A small-molecule ligand and the protein it binds are described below.
Small molecule (SMILES): N[C@@H](CC(=O)O)C(=O)O

Sequence of chain 1.C:
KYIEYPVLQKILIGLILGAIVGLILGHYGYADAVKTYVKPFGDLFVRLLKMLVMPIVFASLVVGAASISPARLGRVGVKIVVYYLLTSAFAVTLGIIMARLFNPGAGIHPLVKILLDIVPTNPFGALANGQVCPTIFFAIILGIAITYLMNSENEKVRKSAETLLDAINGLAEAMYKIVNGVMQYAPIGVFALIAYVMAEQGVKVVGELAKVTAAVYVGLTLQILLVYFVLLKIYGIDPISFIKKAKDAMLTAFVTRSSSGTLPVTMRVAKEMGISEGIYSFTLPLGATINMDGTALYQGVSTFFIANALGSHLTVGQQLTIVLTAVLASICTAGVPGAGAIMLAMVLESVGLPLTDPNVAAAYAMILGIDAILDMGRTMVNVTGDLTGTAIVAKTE

Binding-site contacts:
Ligand atom N contacts residue VAL355 of chain 1.C at 2.3 Å (h-bond).
Ligand atom OXT contacts residue SER277 of chain 1.C at 3.0 Å.
Ligand atom CB contacts residue THR314 of chain 1.C at 3.6 Å.
Ligand atom OD1 contacts residue ARG397 of chain 1.C at 3.4 Å (salt-bridge).
Ligand atom CG contacts residue GLY359 of chain 1.C at 4.3 Å.
Ligand atom CB contacts residue MET311 of chain 1.C at 4.2 Å (hydrophobic).
Ligand atom O contacts residue VAL355 of chain 1.C at 4.0 Å.
Ligand atom CA contacts residue ASP394 of chain 1.C at 4.1 Å.
Ligand atom OD1 contacts residue THR314 of chain 1.C at 3.8 Å.
Ligand atom OD2 contacts residue THR352 of chain 1.C at 4.2 Å.
Ligand atom CG contacts residue ASP394 of chain 1.C at 3.5 Å.
Ligand atom O contacts residue GLY354 of chain 1.C at 3.2 Å.
Ligand atom C contacts residue ARG276 of chain 1.C at 4.3 Å.
Ligand atom OD2 contacts residue GLY359 of chain 1.C at 3.5 Å (h-bond).
Ligand atom O contacts residue ASN401 of chain 1.C at 4.3 Å.
Ligand atom OXT contacts residue SER278 of chain 1.C at 2.2 Å (h-bond).
Ligand atom CB contacts residue ASP394 of chain 1.C at 4.1 Å.
Ligand atom N contacts residue PRO356 of chain 1.C at 3.7 Å.
Ligand atom O contacts residue SER278 of chain 1.C at 2.8 Å.
Ligand atom O contacts residue MET311 of chain 1.C at 3.6 Å (h-bond).
Ligand atom OD1 contacts residue ASP394 of chain 1.C at 2.4 Å (salt-bridge).
Ligand atom N contacts residue ALA353 of chain 1.C at 4.1 Å.
Ligand atom OXT contacts residue GLY354 of chain 1.C at 4.1 Å.
Ligand atom N contacts residue GLY354 of chain 1.C at 3.9 Å.
Ligand atom CA contacts residue THR398 of chain 1.C at 4.1 Å.
Ligand atom C contacts residue SER277 of chain 1.C at 4.2 Å.
Ligand atom CG contacts residue THR314 of chain 1.C at 3.3 Å.
Ligand atom OXT contacts residue THR398 of chain 1.C at 3.9 Å.
Ligand atom OXT contacts residue ARG276 of chain 1.C at 3.6 Å.
Ligand atom N contacts residue ARG276 of chain 1.C at 4.3 Å.
Ligand atom N contacts residue ASP394 of chain 1.C at 4.3 Å.
Ligand atom CB contacts residue ASN401 of chain 1.C at 4.1 Å.
Ligand atom C contacts residue THR398 of chain 1.C at 4.4 Å.
Ligand atom C contacts residue GLY354 of chain 1.C at 3.9 Å.
Ligand atom CG contacts residue ARG397 of chain 1.C at 4.3 Å.
Ligand atom C contacts residue SER278 of chain 1.C at 3.2 Å.
Ligand atom OD2 contacts residue THR314 of chain 1.C at 3.2 Å (h-bond).
Ligand atom CA contacts residue VAL355 of chain 1.C at 3.7 Å (hydrophobic).
Ligand atom C contacts residue VAL355 of chain 1.C at 4.0 Å (hydrophobic).
Ligand atom CA contacts residue ARG276 of chain 1.C at 4.2 Å.